A small-molecule ligand and the protein it binds are described below.
Small molecule (SMILES): CC(=O)N[C@H]1[C@H](O[C@H]2[C@H](O)[C@@H](NC(C)=O)CO[C@@H]2CO)O[C@H](CO)[C@@H](O)[C@@H]1O

Binding-site contacts:
Ligand atom N2 contacts residue ASN12 of chain 3.E at 3.8 Å.
Ligand atom C2 contacts residue ASN12 of chain 3.E at 3.3 Å.
Ligand atom C5 contacts residue ASN12 of chain 3.E at 4.1 Å.
Ligand atom C1 contacts residue ASN12 of chain 3.E at 2.2 Å.
Ligand atom O7 contacts residue ASN12 of chain 3.E at 3.6 Å.
Ligand atom C7 contacts residue ASN12 of chain 3.E at 3.9 Å.
Ligand atom O5 contacts residue ASN12 of chain 3.E at 2.7 Å (h-bond).

Sequence of chain 3.E:
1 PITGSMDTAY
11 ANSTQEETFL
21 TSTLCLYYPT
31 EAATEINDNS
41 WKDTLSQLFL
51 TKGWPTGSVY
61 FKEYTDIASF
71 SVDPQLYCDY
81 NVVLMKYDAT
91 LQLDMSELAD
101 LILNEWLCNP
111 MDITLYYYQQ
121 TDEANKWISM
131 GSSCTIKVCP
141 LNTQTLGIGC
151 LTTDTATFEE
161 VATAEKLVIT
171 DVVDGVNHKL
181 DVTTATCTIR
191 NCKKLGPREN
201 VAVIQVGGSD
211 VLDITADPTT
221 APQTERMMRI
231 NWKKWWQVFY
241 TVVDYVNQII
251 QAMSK